A protein and the small-molecule ligand that binds it are described below.
Small molecule (SMILES): CC(=O)N[C@H]1[C@H](O[C@H]2[C@H](O)[C@@H](NC(C)=O)CO[C@@H]2CO)O[C@H](CO)[C@@H](O)[C@@H]1O

Sequence of chain 30.Y:
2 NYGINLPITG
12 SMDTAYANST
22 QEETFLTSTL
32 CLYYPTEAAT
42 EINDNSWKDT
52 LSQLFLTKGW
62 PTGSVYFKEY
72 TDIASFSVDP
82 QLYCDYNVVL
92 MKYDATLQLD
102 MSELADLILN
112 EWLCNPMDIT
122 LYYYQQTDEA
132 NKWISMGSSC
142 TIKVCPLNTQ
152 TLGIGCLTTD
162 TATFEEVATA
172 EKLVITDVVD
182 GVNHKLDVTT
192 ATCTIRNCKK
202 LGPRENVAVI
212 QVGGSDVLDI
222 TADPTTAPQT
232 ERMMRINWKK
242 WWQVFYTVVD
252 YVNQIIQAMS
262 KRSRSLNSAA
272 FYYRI

Binding-site contacts:
Ligand atom C3 contacts residue ASN19 of chain 30.Y at 4.4 Å.
Ligand atom C2 contacts residue ASN19 of chain 30.Y at 3.4 Å.
Ligand atom O5 contacts residue ASN19 of chain 30.Y at 2.2 Å (h-bond).
Ligand atom C8 contacts residue TYR17 of chain 30.Y at 4.0 Å (hydrophobic).
Ligand atom C4 contacts residue ASN19 of chain 30.Y at 4.5 Å.
Ligand atom O6 contacts residue ASN19 of chain 30.Y at 4.4 Å.
Ligand atom O7 contacts residue ASN19 of chain 30.Y at 4.4 Å.
Ligand atom N2 contacts residue ASN19 of chain 30.Y at 4.0 Å.
Ligand atom C6 contacts residue ASN19 of chain 30.Y at 4.1 Å.
Ligand atom C5 contacts residue ASN19 of chain 30.Y at 3.3 Å.
Ligand atom C1 contacts residue ASN19 of chain 30.Y at 1.9 Å.